Sequence of chain 1.A:
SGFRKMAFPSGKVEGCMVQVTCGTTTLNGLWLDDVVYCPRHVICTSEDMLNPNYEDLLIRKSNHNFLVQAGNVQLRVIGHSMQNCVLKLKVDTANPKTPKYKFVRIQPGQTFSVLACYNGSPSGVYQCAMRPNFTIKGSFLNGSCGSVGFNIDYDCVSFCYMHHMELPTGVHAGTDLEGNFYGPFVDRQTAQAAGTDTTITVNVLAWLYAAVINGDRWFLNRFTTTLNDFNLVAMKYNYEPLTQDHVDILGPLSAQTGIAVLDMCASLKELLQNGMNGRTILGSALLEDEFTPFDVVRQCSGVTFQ

Binding-site contacts:
Ligand atom F2 contacts residue THR190 of chain 1.A at 2.9 Å.
Ligand atom F1 contacts residue LEU167 of chain 1.A at 3.2 Å.
Ligand atom C20 contacts residue THR26 of chain 1.A at 3.4 Å.
Ligand atom C19 contacts residue ASN142 of chain 1.A at 3.5 Å.
Ligand atom O3 contacts residue MET165 of chain 1.A at 3.3 Å.
Ligand atom C17 contacts residue CYS145 of chain 1.A at 2.7 Å (hydrophobic).
Ligand atom O4 contacts residue CYS145 of chain 1.A at 2.6 Å (h-bond).
Ligand atom C27 contacts residue GLU166 of chain 1.A at 3.5 Å.
Ligand atom O5 contacts residue SER144 of chain 1.A at 3.1 Å (h-bond).
Ligand atom C19 contacts residue CYS145 of chain 1.A at 2.8 Å (hydrophobic).
Ligand atom N3 contacts residue HIS164 of chain 1.A at 2.9 Å (h-bond).
Ligand atom F1 contacts residue MET165 of chain 1.A at 3.6 Å.
Ligand atom O4 contacts residue HIS41 of chain 1.A at 2.6 Å (h-bond).
Ligand atom N2 contacts residue GLU166 of chain 1.A at 2.9 Å (salt-bridge).
Ligand atom C4 contacts residue MET49 of chain 1.A at 3.6 Å (hydrophobic).
Ligand atom F3 contacts residue THR190 of chain 1.A at 3.4 Å.
Ligand atom F1 contacts residue GLU166 of chain 1.A at 2.8 Å.
Ligand atom N5 contacts residue PHE140 of chain 1.A at 3.0 Å (h-bond).
Ligand atom F2 contacts residue GLN192 of chain 1.A at 3.4 Å.
Ligand atom C2 contacts residue HIS164 of chain 1.A at 3.4 Å.
Ligand atom O5 contacts residue GLY143 of chain 1.A at 2.8 Å (h-bond).
Ligand atom C16 contacts residue THR190 of chain 1.A at 3.6 Å.
Ligand atom C18 contacts residue CYS145 of chain 1.A at 1.8 Å (hydrophobic).
Ligand atom C20 contacts residue ASN142 of chain 1.A at 3.6 Å.
Ligand atom O2 contacts residue GLN189 of chain 1.A at 3.5 Å.
Ligand atom O3 contacts residue GLU166 of chain 1.A at 2.9 Å (salt-bridge).
Ligand atom C21 contacts residue THR26 of chain 1.A at 3.3 Å.
Ligand atom C27 contacts residue PHE140 of chain 1.A at 3.6 Å (hydrophobic).
Ligand atom N5 contacts residue GLU166 of chain 1.A at 3.2 Å (salt-bridge).
Ligand atom N3 contacts residue CYS145 of chain 1.A at 3.1 Å (h-bond).
Ligand atom C20 contacts residue GLY143 of chain 1.A at 3.4 Å.
Ligand atom C28 contacts residue GLU166 of chain 1.A at 3.7 Å.
Ligand atom O6 contacts residue HIS163 of chain 1.A at 2.7 Å (h-bond).
Ligand atom C12 contacts residue GLU166 of chain 1.A at 3.3 Å.
Ligand atom C7 contacts residue ASP187 of chain 1.A at 3.6 Å.
Ligand atom C6 contacts residue ARG188 of chain 1.A at 3.6 Å.
Ligand atom C23 contacts residue CYS145 of chain 1.A at 3.1 Å (hydrophobic).
Ligand atom N4 contacts residue ASN142 of chain 1.A at 3.5 Å (h-bond).
Ligand atom O5 contacts residue CYS145 of chain 1.A at 3.0 Å (h-bond).
Ligand atom F2 contacts residue MET165 of chain 1.A at 3.3 Å.

Sequence of chain 2.A:
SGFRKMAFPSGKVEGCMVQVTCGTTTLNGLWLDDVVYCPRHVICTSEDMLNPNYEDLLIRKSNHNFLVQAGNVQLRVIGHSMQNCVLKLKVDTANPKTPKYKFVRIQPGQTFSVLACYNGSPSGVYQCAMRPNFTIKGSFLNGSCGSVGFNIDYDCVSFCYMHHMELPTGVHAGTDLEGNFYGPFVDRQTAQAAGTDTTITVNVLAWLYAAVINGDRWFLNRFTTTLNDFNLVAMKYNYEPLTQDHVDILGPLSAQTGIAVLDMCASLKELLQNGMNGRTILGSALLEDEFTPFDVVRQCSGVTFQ

A small-molecule ligand and the protein it binds are described below.
Small molecule (SMILES): CC(C)(C)[C@H](NC(=O)C(F)(F)F)C(=O)N1C[C@H]2[C@@H]([C@H]1C(=O)N[C@@H](C[C@@H]1CCCNC1=O)[C@@H](O)C(=O)N1CCC1)C2(C)C